This protein binds this small molecule.
Small molecule (SMILES): CC(=O)N[C@@H]1[C@@H](O)[C@H](O)[C@@H](CO)O[C@H]1O

Sequence of chain 1.B:
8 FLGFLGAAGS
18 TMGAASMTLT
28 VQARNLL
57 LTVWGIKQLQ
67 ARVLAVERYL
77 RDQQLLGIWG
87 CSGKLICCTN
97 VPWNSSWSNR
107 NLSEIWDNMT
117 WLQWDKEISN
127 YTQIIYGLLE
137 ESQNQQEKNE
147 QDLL

Binding-site contacts:
Ligand atom C1 contacts residue ASN114 of chain 1.B at 1.4 Å.
Ligand atom C4 contacts residue ASN114 of chain 1.B at 4.1 Å.
Ligand atom C2 contacts residue ASN114 of chain 1.B at 2.4 Å.
Ligand atom O5 contacts residue ASP113 of chain 1.B at 4.0 Å.
Ligand atom O5 contacts residue ASN114 of chain 1.B at 2.4 Å (h-bond).
Ligand atom C8 contacts residue ASN114 of chain 1.B at 4.0 Å.
Ligand atom C3 contacts residue ASN114 of chain 1.B at 3.7 Å.
Ligand atom O7 contacts residue ASN114 of chain 1.B at 3.4 Å (h-bond).
Ligand atom C5 contacts residue ASN114 of chain 1.B at 3.7 Å.
Ligand atom C1 contacts residue ASP113 of chain 1.B at 4.4 Å.
Ligand atom C7 contacts residue ASN114 of chain 1.B at 3.3 Å.
Ligand atom N2 contacts residue ASN114 of chain 1.B at 2.8 Å (h-bond).